Sequence of chain 1.B:
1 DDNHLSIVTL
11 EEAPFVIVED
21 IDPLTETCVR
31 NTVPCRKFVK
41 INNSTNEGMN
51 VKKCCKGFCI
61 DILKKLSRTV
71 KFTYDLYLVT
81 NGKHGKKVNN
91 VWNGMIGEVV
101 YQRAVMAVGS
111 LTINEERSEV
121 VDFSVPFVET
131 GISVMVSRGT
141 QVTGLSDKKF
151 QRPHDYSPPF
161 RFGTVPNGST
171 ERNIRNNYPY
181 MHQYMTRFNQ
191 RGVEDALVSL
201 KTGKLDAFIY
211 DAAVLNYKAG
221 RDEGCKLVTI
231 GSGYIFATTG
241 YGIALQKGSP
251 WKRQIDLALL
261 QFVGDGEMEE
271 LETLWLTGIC

This small molecule binds to this protein.
Small molecule (SMILES): O=C(O)Cc1cccnc1C(=O)O

Binding-site contacts:
Ligand atom C contacts residue HIS84 of chain 1.B at 3.7 Å.
Ligand atom O2 contacts residue GLY168 of chain 1.B at 3.2 Å.
Ligand atom C5 contacts residue ARG117 of chain 1.B at 3.5 Å.
Ligand atom O3 contacts residue THR170 of chain 1.B at 2.7 Å (h-bond).
Ligand atom C2 contacts residue HIS84 of chain 1.B at 3.5 Å.
Ligand atom C3 contacts residue HIS84 of chain 1.B at 3.4 Å.
Ligand atom C4 contacts residue GLU12 of chain 1.B at 3.7 Å.
Ligand atom O contacts residue GLY168 of chain 1.B at 3.7 Å.
Ligand atom O contacts residue SER169 of chain 1.B at 3.0 Å (h-bond).
Ligand atom C6 contacts residue TYR210 of chain 1.B at 3.5 Å (hydrophobic).
Ligand atom N contacts residue HIS84 of chain 1.B at 3.4 Å.
Ligand atom C1 contacts residue ASP211 of chain 1.B at 3.5 Å.
Ligand atom O contacts residue ARG117 of chain 1.B at 3.0 Å (salt-bridge).
Ligand atom C7 contacts residue SER169 of chain 1.B at 3.5 Å.
Ligand atom C4 contacts residue TYR241 of chain 1.B at 3.6 Å (hydrophobic).
Ligand atom C contacts residue ASP211 of chain 1.B at 3.4 Å.
Ligand atom C5 contacts residue HIS84 of chain 1.B at 3.4 Å.
Ligand atom N contacts residue THR112 of chain 1.B at 3.1 Å (h-bond).
Ligand atom O2 contacts residue SER169 of chain 1.B at 3.1 Å (h-bond).
Ligand atom C contacts residue GLU12 of chain 1.B at 3.4 Å.
Ligand atom O2 contacts residue TYR210 of chain 1.B at 3.6 Å.
Ligand atom O contacts residue HIS84 of chain 1.B at 3.6 Å.
Ligand atom C3 contacts residue THR112 of chain 1.B at 3.5 Å.
Ligand atom O1 contacts residue SER110 of chain 1.B at 3.7 Å.
Ligand atom C5 contacts residue SER169 of chain 1.B at 3.4 Å.
Ligand atom O3 contacts residue ASP211 of chain 1.B at 3.6 Å.
Ligand atom C7 contacts residue THR170 of chain 1.B at 3.4 Å.
Ligand atom C4 contacts residue SER110 of chain 1.B at 2.9 Å.
Ligand atom O1 contacts residue HIS84 of chain 1.B at 3.4 Å.
Ligand atom C7 contacts residue TYR210 of chain 1.B at 3.6 Å (hydrophobic).
Ligand atom N contacts residue SER110 of chain 1.B at 2.7 Å (h-bond).
Ligand atom C1 contacts residue HIS84 of chain 1.B at 3.7 Å.
Ligand atom O2 contacts residue THR170 of chain 1.B at 2.8 Å (h-bond).
Ligand atom O1 contacts residue ARG117 of chain 1.B at 2.7 Å (salt-bridge).
Ligand atom O3 contacts residue SER169 of chain 1.B at 3.3 Å (h-bond).
Ligand atom C4 contacts residue HIS84 of chain 1.B at 3.6 Å.
Ligand atom C4 contacts residue ASP211 of chain 1.B at 3.6 Å.
Ligand atom O1 contacts residue THR112 of chain 1.B at 2.9 Å (h-bond).
Ligand atom C5 contacts residue THR112 of chain 1.B at 3.5 Å.
Ligand atom C1 contacts residue TYR210 of chain 1.B at 3.7 Å (hydrophobic).